Sequence of chain 1.A:
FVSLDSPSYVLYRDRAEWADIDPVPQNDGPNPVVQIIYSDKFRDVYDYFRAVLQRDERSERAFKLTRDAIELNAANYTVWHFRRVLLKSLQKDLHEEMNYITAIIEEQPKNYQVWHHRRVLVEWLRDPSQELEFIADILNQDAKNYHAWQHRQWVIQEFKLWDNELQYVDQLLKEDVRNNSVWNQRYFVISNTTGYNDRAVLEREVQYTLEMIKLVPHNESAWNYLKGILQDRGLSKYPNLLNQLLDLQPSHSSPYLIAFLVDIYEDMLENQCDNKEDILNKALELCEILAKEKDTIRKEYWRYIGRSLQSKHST

Binding-site contacts:
Ligand atom C4 contacts residue ASN269 of chain 1.B at 4.0 Å.
Ligand atom O5 contacts residue ASN234 of chain 1.B at 3.4 Å.
Ligand atom O6 contacts residue TRP235 of chain 1.B at 4.0 Å.
Ligand atom O2 contacts residue ARG231 of chain 1.B at 3.6 Å.
Ligand atom C5 contacts residue TYR241 of chain 1.A at 3.9 Å (hydrophobic).
Ligand atom C5 contacts residue GLN233 of chain 1.B at 4.0 Å.
Ligand atom C6 contacts residue ASP286 of chain 1.A at 3.3 Å.
Ligand atom C1 contacts residue GLN233 of chain 1.B at 3.6 Å.
Ligand atom O6 contacts residue GLN233 of chain 1.B at 4.0 Å.
Ligand atom O1 contacts residue ALA230 of chain 1.B at 3.6 Å.
Ligand atom C2 contacts residue GLN233 of chain 1.B at 4.0 Å.
Ligand atom C5 contacts residue ASN269 of chain 1.B at 3.7 Å.
Ligand atom O5 contacts residue TRP235 of chain 1.B at 3.5 Å (h-bond).
Ligand atom O5 contacts residue ASN234 of chain 1.B at 3.9 Å.
Ligand atom C2 contacts residue GLN233 of chain 1.B at 3.0 Å.
Ligand atom C6 contacts residue TYR241 of chain 1.A at 3.2 Å (hydrophobic).
Ligand atom C5 contacts residue ASP286 of chain 1.A at 3.6 Å.
Ligand atom O6 contacts residue GLY237 of chain 1.B at 3.4 Å.
Ligand atom O4 contacts residue ASP286 of chain 1.A at 3.0 Å (salt-bridge).
Ligand atom C1 contacts residue ASN234 of chain 1.B at 3.9 Å.
Ligand atom C6 contacts residue GLN285 of chain 1.A at 3.4 Å.
Ligand atom O6 contacts residue GLN285 of chain 1.A at 3.8 Å.
Ligand atom C5 contacts residue SER272 of chain 1.B at 4.0 Å.
Ligand atom O6 contacts residue GLN285 of chain 1.A at 3.1 Å (h-bond).
Ligand atom C4 contacts residue ASP286 of chain 1.A at 3.5 Å.
Ligand atom O5 contacts residue GLN233 of chain 1.B at 3.4 Å (h-bond).
Ligand atom C4 contacts residue TYR241 of chain 1.A at 3.5 Å (hydrophobic).
Ligand atom C6 contacts residue SER272 of chain 1.B at 3.7 Å.
Ligand atom O4 contacts residue TYR241 of chain 1.A at 2.9 Å (h-bond).
Ligand atom O6 contacts residue ASN234 of chain 1.B at 2.8 Å (h-bond).
Ligand atom O2 contacts residue GLN233 of chain 1.B at 2.7 Å (h-bond).
Ligand atom C1 contacts residue ALA230 of chain 1.B at 3.5 Å (hydrophobic).
Ligand atom O6 contacts residue SER272 of chain 1.B at 2.9 Å (h-bond).
Ligand atom O6 contacts residue GLY282 of chain 1.A at 4.0 Å.
Ligand atom C1 contacts residue GLN233 of chain 1.B at 3.2 Å.
Ligand atom O6 contacts residue ASP286 of chain 1.A at 2.6 Å (salt-bridge).
Ligand atom C6 contacts residue TRP235 of chain 1.B at 3.8 Å (hydrophobic).
Ligand atom C6 contacts residue ASN234 of chain 1.B at 3.5 Å.
Ligand atom O4 contacts residue ASN269 of chain 1.B at 3.0 Å (h-bond).
Ligand atom O1 contacts residue GLN233 of chain 1.B at 2.6 Å (h-bond).

The small molecule below binds the protein below.
Small molecule (SMILES): OC[C@H]1O[C@@](CO)(O[C@H]2O[C@H](CO)[C@@H](O)[C@H](O)[C@H]2O)[C@@H](O)[C@@H]1O

Sequence of chain 1.B:
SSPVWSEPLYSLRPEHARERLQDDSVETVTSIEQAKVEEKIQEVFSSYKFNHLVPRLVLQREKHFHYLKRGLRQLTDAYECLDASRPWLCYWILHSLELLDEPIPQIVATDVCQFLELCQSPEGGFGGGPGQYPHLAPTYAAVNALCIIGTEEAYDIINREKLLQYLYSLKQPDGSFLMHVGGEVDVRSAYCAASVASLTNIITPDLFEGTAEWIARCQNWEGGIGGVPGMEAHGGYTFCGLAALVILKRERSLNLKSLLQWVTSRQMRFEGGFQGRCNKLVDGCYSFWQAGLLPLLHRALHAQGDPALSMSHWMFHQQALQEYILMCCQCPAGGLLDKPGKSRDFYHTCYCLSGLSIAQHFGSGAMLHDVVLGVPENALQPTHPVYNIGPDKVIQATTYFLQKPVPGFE